Sequence of chain 1.A:
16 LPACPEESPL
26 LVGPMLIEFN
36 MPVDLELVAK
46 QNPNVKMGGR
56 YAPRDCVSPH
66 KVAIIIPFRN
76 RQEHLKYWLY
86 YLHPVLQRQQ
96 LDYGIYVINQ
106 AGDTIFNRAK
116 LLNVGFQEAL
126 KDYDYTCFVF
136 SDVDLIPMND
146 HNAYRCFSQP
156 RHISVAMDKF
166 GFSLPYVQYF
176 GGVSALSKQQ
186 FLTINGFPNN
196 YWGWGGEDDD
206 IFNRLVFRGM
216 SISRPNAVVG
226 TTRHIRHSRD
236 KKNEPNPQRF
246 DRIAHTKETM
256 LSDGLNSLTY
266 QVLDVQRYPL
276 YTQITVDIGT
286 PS

Binding-site contacts:
Ligand atom O2' contacts residue PRO72 of chain 1.A at 2.8 Å (h-bond).
Ligand atom O3B contacts residue HIS229 of chain 1.A at 3.1 Å (h-bond).
Ligand atom C1B contacts residue PRO72 of chain 1.A at 3.6 Å (hydrophobic).
Ligand atom O3B contacts residue LYS164 of chain 1.A at 3.1 Å (salt-bridge).
Ligand atom O2 contacts residue PHE73 of chain 1.A at 3.1 Å.
Ligand atom O2 contacts residue ARG74 of chain 1.A at 2.9 Å (salt-bridge).
Ligand atom O1B contacts residue TRP199 of chain 1.A at 2.8 Å (h-bond).
Ligand atom O3A contacts residue TRP199 of chain 1.A at 3.6 Å.
Ligand atom C6' contacts residue HIS232 of chain 1.A at 3.3 Å.
Ligand atom O3B contacts residue MN1 of chain 1.G at 2.1 Å.
Ligand atom N3 contacts residue ARG74 of chain 1.A at 2.8 Å (salt-bridge).
Ligand atom N1 contacts residue PHE111 of chain 1.A at 3.4 Å.
Ligand atom O2B contacts residue HIS232 of chain 1.A at 3.5 Å.
Ligand atom O3' contacts residue ASP139 of chain 1.A at 3.0 Å (salt-bridge).
Ligand atom C2 contacts residue PHE111 of chain 1.A at 3.5 Å (hydrophobic).
Ligand atom O3' contacts residue ASP137 of chain 1.A at 3.3 Å.
Ligand atom C2 contacts residue ARG74 of chain 1.A at 3.5 Å.
Ligand atom O1A contacts residue MN1 of chain 1.G at 2.2 Å.
Ligand atom C1' contacts residue TRP199 of chain 1.A at 3.6 Å (hydrophobic).
Ligand atom O2A contacts residue ARG76 of chain 1.A at 3.2 Å (salt-bridge).
Ligand atom PA contacts residue ARG76 of chain 1.A at 3.5 Å.
Ligand atom O3B contacts residue HIS232 of chain 1.A at 3.3 Å (h-bond).
Ligand atom C4B contacts residue ASP137 of chain 1.A at 3.6 Å.
Ligand atom O2A contacts residue HIS232 of chain 1.A at 3.4 Å.
Ligand atom O2 contacts residue ARG76 of chain 1.A at 3.4 Å.
Ligand atom O1A contacts residue ASP139 of chain 1.A at 3.1 Å (salt-bridge).
Ligand atom C6 contacts residue PHE111 of chain 1.A at 3.4 Å (hydrophobic).
Ligand atom O1A contacts residue HIS232 of chain 1.A at 3.0 Å (h-bond).
Ligand atom PB contacts residue MN1 of chain 1.G at 3.4 Å.
Ligand atom O2A contacts residue ASP235 of chain 1.A at 3.5 Å (salt-bridge).
Ligand atom C5 contacts residue ASP235 of chain 1.A at 3.4 Å.
Ligand atom O3' contacts residue VAL138 of chain 1.A at 3.6 Å (h-bond).
Ligand atom PA contacts residue MN1 of chain 1.G at 3.4 Å.
Ligand atom C5B contacts residue ASP137 of chain 1.A at 3.5 Å.
Ligand atom O3' contacts residue ARG76 of chain 1.A at 3.6 Å (salt-bridge).
Ligand atom O2' contacts residue VAL138 of chain 1.A at 3.0 Å (h-bond).
Ligand atom O1A contacts residue ARG76 of chain 1.A at 3.0 Å (salt-bridge).
Ligand atom O2 contacts residue PRO72 of chain 1.A at 3.6 Å (h-bond).
Ligand atom C2B contacts residue PRO72 of chain 1.A at 3.6 Å (hydrophobic).
Ligand atom O4 contacts residue ASP235 of chain 1.A at 3.3 Å.

A protein and the small-molecule ligand that binds it are described below.
Small molecule (SMILES): NCCCCCCO[P](=O)(O)O[P](=O)(O)OC[C@H]1O[C@@H](n2ccc(=O)[nH]c2=O)[C@H](O)[C@@H]1O